Binding-site contacts:
Ligand atom O6 contacts residue LYS286 of chain 1.A at 4.2 Å.
Ligand atom O4 contacts residue LYS286 of chain 1.A at 2.8 Å (salt-bridge).
Ligand atom O6 contacts residue VAL307 of chain 1.A at 3.5 Å.
Ligand atom C2 contacts residue TRP311 of chain 1.A at 4.1 Å (hydrophobic).
Ligand atom C6 contacts residue GLY283 of chain 1.A at 4.3 Å.
Ligand atom C6 contacts residue TRP311 of chain 1.A at 4.0 Å (hydrophobic).
Ligand atom O6 contacts residue ALA330 of chain 1.A at 4.4 Å.
Ligand atom O6 contacts residue TRP311 of chain 1.A at 4.4 Å.
Ligand atom C6 contacts residue ALA330 of chain 1.A at 3.8 Å (hydrophobic).
Ligand atom O1 contacts residue ARG280 of chain 1.A at 3.6 Å.
Ligand atom C6 contacts residue ASP282 of chain 1.A at 3.5 Å.
Ligand atom C5 contacts residue TYR422 of chain 1.A at 4.0 Å (hydrophobic).
Ligand atom C5 contacts residue ASP282 of chain 1.A at 4.0 Å.
Ligand atom O6 contacts residue ASP282 of chain 1.A at 2.8 Å (salt-bridge).
Ligand atom C4 contacts residue TRP311 of chain 1.A at 4.0 Å (hydrophobic).
Ligand atom O6 contacts residue VAL281 of chain 1.A at 3.6 Å.
Ligand atom O5 contacts residue TRP311 of chain 1.A at 3.0 Å.
Ligand atom C1 contacts residue TRP311 of chain 1.A at 3.6 Å (hydrophobic).
Ligand atom O5 contacts residue ASP282 of chain 1.A at 3.2 Å (salt-bridge).
Ligand atom C4 contacts residue LYS286 of chain 1.A at 3.7 Å.
Ligand atom C6 contacts residue TYR422 of chain 1.A at 3.6 Å (hydrophobic).
Ligand atom C6 contacts residue VAL307 of chain 1.A at 4.1 Å (hydrophobic).
Ligand atom C5 contacts residue ARG280 of chain 1.A at 3.8 Å.
Ligand atom O6 contacts residue ARG280 of chain 1.A at 4.1 Å.
Ligand atom O4 contacts residue TRP311 of chain 1.A at 3.3 Å.
Ligand atom O6 contacts residue THR336 of chain 1.A at 4.4 Å.
Ligand atom O1 contacts residue TRP311 of chain 1.A at 3.9 Å.
Ligand atom C1 contacts residue ASP282 of chain 1.A at 4.1 Å.
Ligand atom C3 contacts residue TRP311 of chain 1.A at 3.8 Å (hydrophobic).
Ligand atom C6 contacts residue ARG280 of chain 1.A at 3.8 Å.
Ligand atom C6 contacts residue CYS308 of chain 1.A at 4.3 Å (hydrophobic).
Ligand atom C1 contacts residue ARG280 of chain 1.A at 3.6 Å.
Ligand atom O4 contacts residue TYR422 of chain 1.A at 3.8 Å.
Ligand atom O5 contacts residue ARG280 of chain 1.A at 3.0 Å (salt-bridge).
Ligand atom O3 contacts residue TRP311 of chain 1.A at 4.3 Å.
Ligand atom O2 contacts residue LYS286 of chain 1.A at 4.0 Å.
Ligand atom O6 contacts residue GLY283 of chain 1.A at 4.2 Å.
Ligand atom O6 contacts residue ASN337 of chain 1.A at 4.1 Å.
Ligand atom C5 contacts residue TRP311 of chain 1.A at 3.5 Å (hydrophobic).
Ligand atom O2 contacts residue TYR422 of chain 1.A at 3.8 Å.

A protein and the small-molecule ligand that binds it are described below.
Small molecule (SMILES): OC[C@H]1O[C@H](O[C@@H]2[C@@H](O)[C@@H](O[C@@H]3[C@@H](O)[C@@H](O)O[C@H](CO)[C@H]3O)O[C@H](CO)[C@H]2O)[C@H](O)[C@@H](O)[C@@H]1O

Sequence of chain 1.A:
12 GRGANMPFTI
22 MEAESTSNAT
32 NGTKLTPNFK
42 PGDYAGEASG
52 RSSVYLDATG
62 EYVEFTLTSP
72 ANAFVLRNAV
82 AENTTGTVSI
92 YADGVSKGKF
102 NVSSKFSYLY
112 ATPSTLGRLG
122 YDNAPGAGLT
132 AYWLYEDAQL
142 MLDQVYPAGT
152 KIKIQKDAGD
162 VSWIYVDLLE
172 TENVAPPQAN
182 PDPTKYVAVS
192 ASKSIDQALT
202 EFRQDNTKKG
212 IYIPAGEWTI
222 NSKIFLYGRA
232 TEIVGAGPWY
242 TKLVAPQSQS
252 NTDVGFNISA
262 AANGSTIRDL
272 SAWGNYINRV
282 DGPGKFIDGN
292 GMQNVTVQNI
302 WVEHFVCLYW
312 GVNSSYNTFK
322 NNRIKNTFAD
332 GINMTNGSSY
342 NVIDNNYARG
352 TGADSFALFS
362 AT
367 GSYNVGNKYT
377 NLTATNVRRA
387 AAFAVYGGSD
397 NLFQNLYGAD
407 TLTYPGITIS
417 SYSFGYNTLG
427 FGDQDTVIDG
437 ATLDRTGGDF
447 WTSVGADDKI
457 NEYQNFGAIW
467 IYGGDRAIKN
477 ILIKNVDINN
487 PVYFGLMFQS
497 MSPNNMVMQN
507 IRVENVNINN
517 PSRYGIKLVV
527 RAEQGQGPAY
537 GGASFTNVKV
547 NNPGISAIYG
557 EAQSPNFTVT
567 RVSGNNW